Binding-site contacts:
Ligand atom O2' contacts residue GLU142 of chain 1.B at 3.8 Å.
Ligand atom O3A contacts residue GLY41 of chain 1.A at 3.3 Å.
Ligand atom C2 contacts residue SER137 of chain 1.B at 3.8 Å.
Ligand atom O2G contacts residue THR43 of chain 1.A at 3.5 Å (h-bond).
Ligand atom C5' contacts residue GLY39 of chain 1.A at 3.3 Å.
Ligand atom O3G contacts residue HIS195 of chain 1.A at 3.8 Å.
Ligand atom O1B contacts residue THR43 of chain 1.A at 3.8 Å.
Ligand atom PB contacts residue THR43 of chain 1.A at 3.8 Å.
Ligand atom O1G contacts residue GLY141 of chain 1.B at 3.5 Å (h-bond).
Ligand atom O5' contacts residue SER139 of chain 1.B at 3.8 Å.
Ligand atom C4' contacts residue GLY39 of chain 1.A at 3.8 Å.
Ligand atom O3G contacts residue PRO37 of chain 1.A at 3.7 Å.
Ligand atom N6 contacts residue ARG301 of chain 1.D at 3.5 Å.
Ligand atom O1G contacts residue SER139 of chain 1.B at 3.6 Å.
Ligand atom O2G contacts residue GLN85 of chain 1.A at 3.4 Å (h-bond).
Ligand atom O1B contacts residue GLY41 of chain 1.A at 3.8 Å.
Ligand atom O1G contacts residue ASN38 of chain 1.A at 2.8 Å (h-bond).
Ligand atom O2' contacts residue SER137 of chain 1.B at 3.3 Å (h-bond).
Ligand atom C3' contacts residue GLU142 of chain 1.B at 3.5 Å.
Ligand atom N7 contacts residue ARG301 of chain 1.D at 3.1 Å (salt-bridge).
Ligand atom O1A contacts residue ARG301 of chain 1.D at 3.0 Å (salt-bridge).
Ligand atom O2A contacts residue GLY41 of chain 1.A at 3.2 Å.
Ligand atom O4' contacts residue VAL18 of chain 1.A at 3.6 Å.
Ligand atom O3G contacts residue LYS42 of chain 1.A at 2.4 Å (salt-bridge).
Ligand atom N3B contacts residue SER139 of chain 1.B at 3.5 Å (h-bond).
Ligand atom O2A contacts residue THR43 of chain 1.A at 3.7 Å.
Ligand atom C6 contacts residue SER137 of chain 1.B at 3.6 Å.
Ligand atom PA contacts residue THR44 of chain 1.A at 3.6 Å.
Ligand atom O1B contacts residue LYS42 of chain 1.A at 3.2 Å (salt-bridge).
Ligand atom N1 contacts residue TYR13 of chain 1.A at 3.8 Å.
Ligand atom N1 contacts residue SER137 of chain 1.B at 3.6 Å.
Ligand atom O2B contacts residue THR43 of chain 1.A at 2.6 Å (h-bond).
Ligand atom O1A contacts residue SER139 of chain 1.B at 3.2 Å.
Ligand atom O3' contacts residue GLU142 of chain 1.B at 3.5 Å (salt-bridge).
Ligand atom C3' contacts residue SER139 of chain 1.B at 3.8 Å.
Ligand atom O2A contacts residue THR44 of chain 1.A at 2.4 Å (h-bond).
Ligand atom O3' contacts residue ARG16 of chain 1.A at 3.4 Å (salt-bridge).
Ligand atom C8 contacts residue ARG301 of chain 1.D at 3.2 Å.
Ligand atom C6 contacts residue TYR13 of chain 1.A at 3.6 Å (hydrophobic).
Ligand atom N6 contacts residue TYR13 of chain 1.A at 3.4 Å.

The protein below binds the small molecule below.
Small molecule (SMILES): Nc1ncnc2c1ncn2[C@@H]1O[C@H](CO[P](=O)(O)O[P](=O)(O)NP(=O)(O)O)[C@@H](O)[C@H]1O

Sequence of chain 1.D:
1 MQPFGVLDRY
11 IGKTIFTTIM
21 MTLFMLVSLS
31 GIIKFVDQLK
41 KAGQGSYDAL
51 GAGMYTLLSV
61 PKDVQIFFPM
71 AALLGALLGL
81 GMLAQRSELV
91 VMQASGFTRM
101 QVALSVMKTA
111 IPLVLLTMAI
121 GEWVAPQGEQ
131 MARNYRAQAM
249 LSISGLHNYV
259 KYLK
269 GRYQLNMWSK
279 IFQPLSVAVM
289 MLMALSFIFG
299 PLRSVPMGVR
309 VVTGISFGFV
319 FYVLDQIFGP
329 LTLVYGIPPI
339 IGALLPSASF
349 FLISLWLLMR

Sequence of chain 1.B:
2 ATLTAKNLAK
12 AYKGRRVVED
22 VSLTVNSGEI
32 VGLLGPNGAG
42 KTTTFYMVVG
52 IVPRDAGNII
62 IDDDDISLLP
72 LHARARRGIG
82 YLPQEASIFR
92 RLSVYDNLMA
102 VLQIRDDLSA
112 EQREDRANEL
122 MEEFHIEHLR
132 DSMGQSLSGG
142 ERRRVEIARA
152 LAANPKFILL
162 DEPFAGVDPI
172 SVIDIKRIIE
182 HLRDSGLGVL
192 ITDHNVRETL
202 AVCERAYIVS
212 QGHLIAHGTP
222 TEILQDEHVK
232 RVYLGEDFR

Sequence of chain 1.A:
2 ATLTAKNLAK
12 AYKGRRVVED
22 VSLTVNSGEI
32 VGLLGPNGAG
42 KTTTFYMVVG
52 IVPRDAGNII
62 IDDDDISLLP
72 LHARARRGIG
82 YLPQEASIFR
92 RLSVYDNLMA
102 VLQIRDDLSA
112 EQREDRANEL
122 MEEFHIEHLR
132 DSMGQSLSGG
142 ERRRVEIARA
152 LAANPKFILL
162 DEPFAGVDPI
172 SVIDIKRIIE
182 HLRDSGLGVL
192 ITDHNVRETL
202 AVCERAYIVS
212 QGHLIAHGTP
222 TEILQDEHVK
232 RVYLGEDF